Binding-site contacts:
Ligand atom O6 contacts residue GLN19 of chain 1.C at 3.8 Å.
Ligand atom C1 contacts residue ASN27 of chain 1.C at 1.4 Å.
Ligand atom C4 contacts residue ASN27 of chain 1.C at 4.2 Å.
Ligand atom C8 contacts residue ASN27 of chain 1.C at 4.2 Å.
Ligand atom C1 contacts residue GLN19 of chain 1.C at 4.1 Å.
Ligand atom C7 contacts residue ASN27 of chain 1.C at 3.2 Å.
Ligand atom O7 contacts residue ASN27 of chain 1.C at 3.8 Å.
Ligand atom C3 contacts residue ASN27 of chain 1.C at 3.8 Å.
Ligand atom C5 contacts residue ASN27 of chain 1.C at 3.6 Å.
Ligand atom O5 contacts residue GLN19 of chain 1.C at 3.8 Å.
Ligand atom N2 contacts residue ASN27 of chain 1.C at 2.7 Å (h-bond).
Ligand atom O5 contacts residue ASN27 of chain 1.C at 2.4 Å (h-bond).
Ligand atom C2 contacts residue ASN27 of chain 1.C at 2.4 Å.

This protein binds this small molecule.
Small molecule (SMILES): CC(=O)N[C@H]1[C@H](O[C@H]2[C@H](O)[C@@H](NC(C)=O)CO[C@@H]2CO)O[C@H](CO)[C@@H](O[C@@H]2O[C@H](CO[C@H]3O[C@H](CO[C@H]4O[C@H](CO)[C@@H](O)[C@H](O)[C@@H]4O[C@H]4O[C@H](CO)[C@@H](O)[C@H](O)[C@@H]4O)[C@@H](O)[C@H](O[C@H]4O[C@H](CO)[C@@H](O)[C@H](O)[C@@H]4O[C@H]4O[C@H](CO)[C@@H](O)[C@H](O)[C@@H]4O)[C@@H]3O)[C@@H](O)[C@H](O)[C@@H]2O)[C@@H]1O

Sequence of chain 1.C:
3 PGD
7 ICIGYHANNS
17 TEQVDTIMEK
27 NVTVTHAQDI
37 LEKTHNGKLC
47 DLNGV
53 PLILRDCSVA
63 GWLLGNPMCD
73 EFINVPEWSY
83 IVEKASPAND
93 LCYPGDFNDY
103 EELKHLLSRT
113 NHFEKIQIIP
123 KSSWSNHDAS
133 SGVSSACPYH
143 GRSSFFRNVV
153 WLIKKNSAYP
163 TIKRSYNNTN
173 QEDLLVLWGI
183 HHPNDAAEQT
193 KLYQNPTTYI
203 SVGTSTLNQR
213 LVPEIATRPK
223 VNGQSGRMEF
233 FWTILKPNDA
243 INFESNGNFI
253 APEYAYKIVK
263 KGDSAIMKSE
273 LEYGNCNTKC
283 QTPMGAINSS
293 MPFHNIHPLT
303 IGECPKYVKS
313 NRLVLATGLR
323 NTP